Binding-site contacts:
Ligand atom N7 contacts residue ALA57 of chain 3.A at 3.6 Å.
Ligand atom N7 contacts residue ASP59 of chain 3.A at 3.5 Å.
Ligand atom DAC contacts residue VAL228 of chain 4.A at 3.1 Å.
Ligand atom O2 contacts residue SER227 of chain 4.A at 3.5 Å.
Ligand atom DAB contacts residue LEU171 of chain 4.A at 3.6 Å.
Ligand atom DAC contacts residue GLN229 of chain 4.A at 2.0 Å.
Ligand atom N3 contacts residue ASN255 of chain 4.A at 2.9 Å.
Ligand atom N1 contacts residue VAL228 of chain 4.A at 3.5 Å.
Ligand atom C4 contacts residue PHE160 of chain 4.A at 3.3 Å (hydrophobic).
Ligand atom C8 contacts residue PHE160 of chain 4.A at 3.5 Å (hydrophobic).
Ligand atom C2 contacts residue VAL228 of chain 4.A at 3.1 Å (hydrophobic).
Ligand atom C4 contacts residue ASN255 of chain 4.A at 3.4 Å.
Ligand atom O6 contacts residue ILE55 of chain 3.A at 3.5 Å.
Ligand atom C8 contacts residue ASP59 of chain 3.A at 3.0 Å.
Ligand atom O8 contacts residue ALA57 of chain 3.A at 3.3 Å.
Ligand atom N3 contacts residue ARG177 of chain 4.A at 2.1 Å.
Ligand atom DAA contacts residue LEU171 of chain 4.A at 2.7 Å.
Ligand atom C6 contacts residue GLN229 of chain 4.A at 3.0 Å.
Ligand atom O2 contacts residue VAL228 of chain 4.A at 2.1 Å.
Ligand atom O6 contacts residue GLN229 of chain 4.A at 2.1 Å.
Ligand atom N1 contacts residue PHE160 of chain 4.A at 3.6 Å.
Ligand atom N7 contacts residue THR58 of chain 3.A at 2.0 Å.
Ligand atom O8 contacts residue THR58 of chain 3.A at 2.9 Å.
Ligand atom C2 contacts residue ARG177 of chain 4.A at 2.6 Å.
Ligand atom O8 contacts residue ASP59 of chain 3.A at 2.0 Å.
Ligand atom DAB contacts residue ARG177 of chain 4.A at 2.9 Å.
Ligand atom C5 contacts residue THR58 of chain 3.A at 3.1 Å.
Ligand atom N1 contacts residue GLN229 of chain 4.A at 3.0 Å (h-bond).
Ligand atom C4 contacts residue ARG177 of chain 4.A at 3.0 Å.
Ligand atom C6 contacts residue PHE160 of chain 4.A at 3.4 Å (hydrophobic).
Ligand atom C2 contacts residue ASN255 of chain 4.A at 3.4 Å.
Ligand atom C5 contacts residue PHE160 of chain 4.A at 3.3 Å (hydrophobic).
Ligand atom C8 contacts residue THR58 of chain 3.A at 2.8 Å.
Ligand atom DAB contacts residue PHE160 of chain 4.A at 3.6 Å.
Ligand atom O8 contacts residue LEU171 of chain 4.A at 3.2 Å.
Ligand atom N9 contacts residue PHE160 of chain 4.A at 3.4 Å.
Ligand atom O2 contacts residue ARG177 of chain 4.A at 2.0 Å.
Ligand atom N9 contacts residue ARG177 of chain 4.A at 3.2 Å.
Ligand atom N7 contacts residue PHE160 of chain 4.A at 3.5 Å.
Ligand atom DAA contacts residue ASP59 of chain 3.A at 2.5 Å.

Sequence of chain 3.A:
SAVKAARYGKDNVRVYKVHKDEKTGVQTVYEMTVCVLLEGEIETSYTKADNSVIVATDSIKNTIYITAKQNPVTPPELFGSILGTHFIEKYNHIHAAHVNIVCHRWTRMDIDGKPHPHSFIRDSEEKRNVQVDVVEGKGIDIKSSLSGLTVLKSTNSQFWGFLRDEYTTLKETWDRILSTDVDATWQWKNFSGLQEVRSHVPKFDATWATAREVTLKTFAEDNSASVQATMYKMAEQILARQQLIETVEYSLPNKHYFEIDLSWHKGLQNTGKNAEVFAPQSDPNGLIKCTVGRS

This protein binds this small molecule.
Small molecule (SMILES): O=c1[nH]c(=O)c2nc(O)[nH]c2[nH]1

Sequence of chain 4.A:
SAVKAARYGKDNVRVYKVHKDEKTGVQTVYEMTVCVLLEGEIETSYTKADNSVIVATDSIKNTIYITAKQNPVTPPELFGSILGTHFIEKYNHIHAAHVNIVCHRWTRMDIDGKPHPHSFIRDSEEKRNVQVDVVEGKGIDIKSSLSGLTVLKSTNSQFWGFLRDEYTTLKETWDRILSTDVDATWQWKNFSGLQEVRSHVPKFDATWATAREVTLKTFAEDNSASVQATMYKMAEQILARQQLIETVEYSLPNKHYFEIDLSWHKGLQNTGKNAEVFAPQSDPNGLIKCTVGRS